This small molecule binds to this protein.
Small molecule (SMILES): CC(=O)N[C@H]1[C@H](O[C@H]2[C@H](O)[C@@H](NC(C)=O)CO[C@@H]2CO)O[C@H](CO)[C@@H](O[C@@H]2O[C@H](CO)[C@@H](O)[C@H](O)[C@@H]2O)[C@@H]1O

Sequence of chain 1.A:
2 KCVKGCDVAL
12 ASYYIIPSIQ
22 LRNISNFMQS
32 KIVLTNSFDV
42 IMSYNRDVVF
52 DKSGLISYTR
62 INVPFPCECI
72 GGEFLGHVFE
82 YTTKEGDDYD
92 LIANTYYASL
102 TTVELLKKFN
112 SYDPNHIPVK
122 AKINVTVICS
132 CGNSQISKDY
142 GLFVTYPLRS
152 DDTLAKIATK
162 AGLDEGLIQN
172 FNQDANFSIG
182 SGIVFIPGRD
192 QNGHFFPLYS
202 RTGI

Binding-site contacts:
Ligand atom C7 contacts residue ARG23 of chain 1.A at 4.4 Å.
Ligand atom C8 contacts residue ASN24 of chain 1.A at 3.9 Å.
Ligand atom C1 contacts residue ASN24 of chain 1.A at 1.4 Å.
Ligand atom O7 contacts residue PHE28 of chain 1.A at 4.2 Å.
Ligand atom O7 contacts residue ASN24 of chain 1.A at 4.4 Å.
Ligand atom O7 contacts residue ARG23 of chain 1.A at 4.2 Å.
Ligand atom C5 contacts residue ARG23 of chain 1.A at 3.7 Å.
Ligand atom C7 contacts residue PHE28 of chain 1.A at 4.2 Å (hydrophobic).
Ligand atom O7 contacts residue ILE20 of chain 1.A at 4.2 Å.
Ligand atom C8 contacts residue ARG23 of chain 1.A at 4.1 Å.
Ligand atom C8 contacts residue PHE28 of chain 1.A at 4.0 Å (hydrophobic).
Ligand atom C2 contacts residue ASN24 of chain 1.A at 2.4 Å.
Ligand atom O5 contacts residue ASN24 of chain 1.A at 2.3 Å (h-bond).
Ligand atom O6 contacts residue LYS85 of chain 1.A at 4.5 Å.
Ligand atom O5 contacts residue ARG23 of chain 1.A at 3.9 Å.
Ligand atom N2 contacts residue ASN24 of chain 1.A at 2.8 Å (h-bond).
Ligand atom C8 contacts residue LYS85 of chain 1.A at 4.2 Å.
Ligand atom C7 contacts residue ASN24 of chain 1.A at 3.5 Å.
Ligand atom C3 contacts residue ASN24 of chain 1.A at 3.7 Å.
Ligand atom C5 contacts residue ASN24 of chain 1.A at 3.6 Å.
Ligand atom O7 contacts residue TYR97 of chain 1.A at 3.9 Å.
Ligand atom C4 contacts residue ASN24 of chain 1.A at 4.2 Å.
Ligand atom C6 contacts residue ARG23 of chain 1.A at 3.6 Å.